Binding-site contacts:
Ligand atom C2 contacts residue ALA409 of chain 1.B at 3.4 Å (hydrophobic).
Ligand atom N1 contacts residue CYS481 of chain 1.B at 3.4 Å.
Ligand atom N2 contacts residue ARG411 of chain 1.B at 3.0 Å (salt-bridge).
Ligand atom C2 contacts residue SEC478 of chain 1.B at 3.9 Å.
Ligand atom C3 contacts residue CYS481 of chain 1.B at 3.1 Å (hydrophobic).
Ligand atom O3 contacts residue HIS71 of chain 1.B at 3.8 Å.
Ligand atom FE contacts residue NI1 of chain 1.K at 2.4 Å.
Ligand atom N2 contacts residue H2S1 of chain 1.M at 3.9 Å.
Ligand atom N2 contacts residue ALA409 of chain 1.B at 3.3 Å.
Ligand atom FE contacts residue CYS67 of chain 1.B at 2.2 Å.
Ligand atom N1 contacts residue SEC478 of chain 1.B at 3.1 Å (h-bond).
Ligand atom FE contacts residue SEC478 of chain 1.B at 3.3 Å.
Ligand atom C3 contacts residue NI1 of chain 1.K at 4.1 Å.
Ligand atom C2 contacts residue NI1 of chain 1.K at 3.5 Å.
Ligand atom C1 contacts residue NI1 of chain 1.K at 3.3 Å.
Ligand atom C2 contacts residue CYS67 of chain 1.B at 3.0 Å (hydrophobic).
Ligand atom C1 contacts residue H2S1 of chain 1.M at 3.9 Å.
Ligand atom C1 contacts residue CYS481 of chain 1.B at 3.0 Å (hydrophobic).
Ligand atom N1 contacts residue ARG411 of chain 1.B at 3.8 Å.
Ligand atom C3 contacts residue HIS71 of chain 1.B at 3.6 Å.
Ligand atom C1 contacts residue SEC478 of chain 1.B at 2.8 Å.
Ligand atom N2 contacts residue CYS67 of chain 1.B at 3.4 Å.
Ligand atom C1 contacts residue SER434 of chain 1.B at 3.8 Å.
Ligand atom C3 contacts residue CYS67 of chain 1.B at 3.3 Å (hydrophobic).
Ligand atom O3 contacts residue LEU414 of chain 1.B at 3.6 Å.
Ligand atom N1 contacts residue ALA433 of chain 1.B at 3.6 Å.
Ligand atom O3 contacts residue ALA409 of chain 1.B at 3.3 Å.
Ligand atom FE contacts residue H2S1 of chain 1.M at 3.3 Å.
Ligand atom C2 contacts residue H2S1 of chain 1.M at 3.4 Å.
Ligand atom O3 contacts residue CYS481 of chain 1.B at 3.9 Å.
Ligand atom C3 contacts residue ALA409 of chain 1.B at 3.5 Å (hydrophobic).
Ligand atom FE contacts residue CYS481 of chain 1.B at 2.3 Å.
Ligand atom C1 contacts residue CYS67 of chain 1.B at 4.0 Å (hydrophobic).
Ligand atom C1 contacts residue ALA433 of chain 1.B at 4.0 Å (hydrophobic).
Ligand atom C2 contacts residue ARG411 of chain 1.B at 3.6 Å.
Ligand atom N2 contacts residue PRO410 of chain 1.B at 3.3 Å.
Ligand atom O3 contacts residue SER432 of chain 1.B at 3.9 Å.
Ligand atom C1 contacts residue ARG411 of chain 1.B at 3.8 Å.
Ligand atom O3 contacts residue ALA433 of chain 1.B at 3.7 Å.
Ligand atom N1 contacts residue SER434 of chain 1.B at 2.7 Å (h-bond).

This protein binds this small molecule.
Small molecule (SMILES): N#C[Fe](=C=O)C#N

Sequence of chain 1.B:
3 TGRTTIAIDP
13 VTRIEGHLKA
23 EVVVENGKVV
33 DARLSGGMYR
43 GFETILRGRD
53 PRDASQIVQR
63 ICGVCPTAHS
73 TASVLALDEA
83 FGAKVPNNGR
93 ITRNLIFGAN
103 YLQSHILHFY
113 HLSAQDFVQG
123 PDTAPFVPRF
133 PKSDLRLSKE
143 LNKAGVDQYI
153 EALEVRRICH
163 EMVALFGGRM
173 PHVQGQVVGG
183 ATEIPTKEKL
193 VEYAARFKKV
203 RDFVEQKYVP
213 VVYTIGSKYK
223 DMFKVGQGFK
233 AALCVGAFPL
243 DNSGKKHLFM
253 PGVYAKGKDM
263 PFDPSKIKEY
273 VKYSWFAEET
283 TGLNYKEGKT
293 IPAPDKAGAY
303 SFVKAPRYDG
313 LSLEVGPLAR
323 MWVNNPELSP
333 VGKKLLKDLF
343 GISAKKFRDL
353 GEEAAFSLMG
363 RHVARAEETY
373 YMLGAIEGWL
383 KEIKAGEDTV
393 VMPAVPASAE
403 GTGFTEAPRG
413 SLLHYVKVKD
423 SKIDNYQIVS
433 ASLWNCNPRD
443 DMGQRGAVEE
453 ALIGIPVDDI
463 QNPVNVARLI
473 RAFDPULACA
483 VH